Sequence of chain 19.D:
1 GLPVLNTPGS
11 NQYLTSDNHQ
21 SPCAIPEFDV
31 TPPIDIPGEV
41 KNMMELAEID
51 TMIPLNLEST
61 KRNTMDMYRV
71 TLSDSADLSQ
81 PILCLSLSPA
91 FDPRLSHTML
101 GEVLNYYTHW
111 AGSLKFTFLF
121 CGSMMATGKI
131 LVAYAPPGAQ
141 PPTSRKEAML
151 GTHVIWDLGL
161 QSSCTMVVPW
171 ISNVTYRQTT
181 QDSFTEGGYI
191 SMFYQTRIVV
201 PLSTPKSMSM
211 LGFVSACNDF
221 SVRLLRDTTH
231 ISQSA

Binding-site contacts:
Ligand atom C4C contacts residue VAL198 of chain 18.B at 3.8 Å (hydrophobic).
Ligand atom O1 contacts residue TYR204 of chain 18.B at 3.6 Å.
Ligand atom C6C contacts residue PHE237 of chain 18.B at 3.9 Å (hydrophobic).
Ligand atom C5C contacts residue VAL195 of chain 18.B at 3.8 Å (hydrophobic).
Ligand atom N2 contacts residue TYR111 of chain 18.B at 3.1 Å.
Ligand atom O1B contacts residue PHE133 of chain 18.B at 3.9 Å.
Ligand atom C4B contacts residue ILE193 of chain 18.B at 3.8 Å (hydrophobic).
Ligand atom C2A contacts residue TYR158 of chain 18.B at 3.9 Å (hydrophobic).
Ligand atom C4B contacts residue TYR158 of chain 18.B at 3.8 Å (hydrophobic).
Ligand atom C4 contacts residue PHE237 of chain 18.B at 3.1 Å (hydrophobic).
Ligand atom C5A contacts residue ILE156 of chain 18.B at 3.2 Å (hydrophobic).
Ligand atom O1 contacts residue PHE129 of chain 18.B at 3.8 Å.
Ligand atom C3 contacts residue PHE237 of chain 18.B at 3.7 Å (hydrophobic).
Ligand atom C31 contacts residue PHE237 of chain 18.B at 3.8 Å (hydrophobic).
Ligand atom N3A contacts residue TYR158 of chain 18.B at 3.7 Å.
Ligand atom C4C contacts residue PHE237 of chain 18.B at 3.6 Å (hydrophobic).
Ligand atom C4 contacts residue TYR111 of chain 18.B at 3.6 Å (hydrophobic).
Ligand atom C3 contacts residue TYR111 of chain 18.B at 3.2 Å (hydrophobic).
Ligand atom C5B contacts residue LEU240 of chain 18.B at 3.5 Å (hydrophobic).
Ligand atom O1 contacts residue TYR111 of chain 18.B at 3.5 Å.
Ligand atom C7C contacts residue TYR158 of chain 18.B at 3.8 Å (hydrophobic).
Ligand atom O1B contacts residue ILE109 of chain 18.B at 3.8 Å.
Ligand atom C4A contacts residue SER181 of chain 18.B at 3.8 Å.
Ligand atom C6C contacts residue VAL198 of chain 18.B at 3.9 Å (hydrophobic).
Ligand atom C4A contacts residue ILE182 of chain 18.B at 3.9 Å (hydrophobic).
Ligand atom C4A contacts residue PRO180 of chain 18.B at 3.3 Å (hydrophobic).
Ligand atom C5 contacts residue TYR111 of chain 18.B at 3.8 Å (hydrophobic).
Ligand atom C2A contacts residue ILE193 of chain 18.B at 3.9 Å (hydrophobic).
Ligand atom C31 contacts residue TYR111 of chain 18.B at 3.7 Å (hydrophobic).
Ligand atom N3A contacts residue ALA24 of chain 18.D at 3.9 Å.
Ligand atom O1A contacts residue PHE135 of chain 18.B at 3.8 Å.
Ligand atom N2 contacts residue TYR204 of chain 18.B at 3.8 Å.
Ligand atom C2B contacts residue TYR158 of chain 18.B at 3.5 Å (hydrophobic).
Ligand atom C5B contacts residue ILE193 of chain 18.B at 3.9 Å (hydrophobic).
Ligand atom N3A contacts residue PRO180 of chain 18.B at 3.7 Å.
Ligand atom C6B contacts residue PHE133 of chain 18.B at 3.5 Å (hydrophobic).
Ligand atom C5A contacts residue ILE182 of chain 18.B at 3.5 Å (hydrophobic).
Ligand atom C3B contacts residue TYR158 of chain 18.B at 3.4 Å (hydrophobic).
Ligand atom C2B contacts residue VAL195 of chain 18.B at 3.9 Å (hydrophobic).
Ligand atom C2C contacts residue PHE237 of chain 18.B at 3.8 Å (hydrophobic).

Sequence of chain 18.B:
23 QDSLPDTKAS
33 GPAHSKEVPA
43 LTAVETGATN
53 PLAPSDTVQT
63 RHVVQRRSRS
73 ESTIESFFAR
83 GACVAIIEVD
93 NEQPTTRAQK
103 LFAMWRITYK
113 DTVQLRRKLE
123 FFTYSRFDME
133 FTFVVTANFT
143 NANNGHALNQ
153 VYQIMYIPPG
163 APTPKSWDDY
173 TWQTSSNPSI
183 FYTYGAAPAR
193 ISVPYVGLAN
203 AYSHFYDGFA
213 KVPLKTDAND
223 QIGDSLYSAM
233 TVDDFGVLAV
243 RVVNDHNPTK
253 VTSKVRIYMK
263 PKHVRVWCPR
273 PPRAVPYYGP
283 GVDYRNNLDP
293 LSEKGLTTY

Sequence of chain 18.D:
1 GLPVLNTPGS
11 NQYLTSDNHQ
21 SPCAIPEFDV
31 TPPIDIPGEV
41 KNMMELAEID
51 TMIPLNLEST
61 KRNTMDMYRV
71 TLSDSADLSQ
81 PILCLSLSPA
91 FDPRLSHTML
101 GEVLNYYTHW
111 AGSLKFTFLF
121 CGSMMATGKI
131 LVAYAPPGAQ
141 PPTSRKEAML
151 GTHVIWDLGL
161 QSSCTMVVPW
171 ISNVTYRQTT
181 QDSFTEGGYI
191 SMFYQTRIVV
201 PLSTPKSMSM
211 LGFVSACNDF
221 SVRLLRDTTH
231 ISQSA

This protein binds this small molecule.
Small molecule (SMILES): Cc1cc(CCCCCCCOc2ccc(C3=NCCO3)cc2)on1